A small-molecule ligand and the protein it binds are described below.
Small molecule (SMILES): CC(=O)N[C@H]1[C@H](O[C@H]2[C@H](O)[C@@H](NC(C)=O)CO[C@@H]2CO)O[C@H](CO)[C@@H](O[C@@H]2O[C@H](CO)[C@@H](O)[C@H](O)[C@@H]2O)[C@@H]1O

Sequence of chain 2.E:
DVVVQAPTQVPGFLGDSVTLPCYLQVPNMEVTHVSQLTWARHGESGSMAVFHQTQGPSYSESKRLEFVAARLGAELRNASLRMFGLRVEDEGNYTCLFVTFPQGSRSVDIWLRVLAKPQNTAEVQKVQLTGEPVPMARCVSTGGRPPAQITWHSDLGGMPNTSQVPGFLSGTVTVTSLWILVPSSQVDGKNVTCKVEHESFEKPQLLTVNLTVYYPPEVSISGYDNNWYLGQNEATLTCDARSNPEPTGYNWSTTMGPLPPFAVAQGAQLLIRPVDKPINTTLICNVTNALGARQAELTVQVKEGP

Binding-site contacts:
Ligand atom O5 contacts residue VAL95 of chain 2.E at 4.5 Å.
Ligand atom N2 contacts residue ASN105 of chain 2.E at 2.9 Å (h-bond).
Ligand atom C4 contacts residue ASN105 of chain 2.E at 4.3 Å.
Ligand atom C2 contacts residue ASN105 of chain 2.E at 2.5 Å.
Ligand atom O6 contacts residue VAL95 of chain 2.E at 2.9 Å (h-bond).
Ligand atom C3 contacts residue ASN105 of chain 2.E at 3.8 Å.
Ligand atom O6 contacts residue ALA96 of chain 2.E at 4.3 Å.
Ligand atom O7 contacts residue ASN105 of chain 2.E at 4.0 Å.
Ligand atom C1 contacts residue ASN105 of chain 2.E at 1.4 Å.
Ligand atom C8 contacts residue PRO48 of chain 2.E at 4.4 Å (hydrophobic).
Ligand atom O5 contacts residue ASN105 of chain 2.E at 2.4 Å (h-bond).
Ligand atom C5 contacts residue VAL95 of chain 2.E at 4.5 Å (hydrophobic).
Ligand atom C8 contacts residue TYR50 of chain 2.E at 4.1 Å (hydrophobic).
Ligand atom O5 contacts residue ALA96 of chain 2.E at 4.5 Å.
Ligand atom C5 contacts residue ASN105 of chain 2.E at 3.6 Å.
Ligand atom C7 contacts residue ASN105 of chain 2.E at 3.6 Å.
Ligand atom C6 contacts residue VAL95 of chain 2.E at 3.6 Å (hydrophobic).